Binding-site contacts:
Ligand atom O3 contacts residue TYR145 of chain 1.W at 2.6 Å.
Ligand atom C11 contacts residue TYR145 of chain 1.W at 4.3 Å (hydrophobic).
Ligand atom C9 contacts residue TYR145 of chain 1.W at 3.7 Å (hydrophobic).
Ligand atom C16 contacts residue LYS149 of chain 1.W at 4.2 Å.
Ligand atom C14 contacts residue LYS149 of chain 1.W at 3.7 Å.
Ligand atom C12 contacts residue 2AN1 of chain 1.RE at 3.5 Å.
Ligand atom C1 contacts residue 2AN1 of chain 1.RE at 4.4 Å.
Ligand atom C10 contacts residue TYR145 of chain 1.W at 3.8 Å (hydrophobic).
Ligand atom O3 contacts residue GLU14 of chain 1.W at 4.4 Å.
Ligand atom O1 contacts residue TYR145 of chain 1.W at 3.5 Å.
Ligand atom C10 contacts residue 2AN1 of chain 1.RE at 4.2 Å.
Ligand atom C7 contacts residue 2AN1 of chain 1.RE at 4.4 Å.
Ligand atom C5 contacts residue TYR145 of chain 1.W at 4.4 Å (hydrophobic).
Ligand atom C8 contacts residue TYR145 of chain 1.W at 4.3 Å (hydrophobic).
Ligand atom C13 contacts residue LYS149 of chain 1.W at 4.4 Å.
Ligand atom C13 contacts residue 2AN1 of chain 1.RE at 3.7 Å.
Ligand atom C2 contacts residue 2AN1 of chain 1.RE at 4.0 Å.
Ligand atom C1 contacts residue TYR145 of chain 1.W at 4.0 Å (hydrophobic).
Ligand atom S contacts residue TYR145 of chain 1.W at 3.5 Å.
Ligand atom C15 contacts residue LYS149 of chain 1.W at 3.6 Å.
Ligand atom C4 contacts residue 2AN1 of chain 1.RE at 2.5 Å.
Ligand atom N contacts residue TYR145 of chain 1.W at 4.0 Å.
Ligand atom C6 contacts residue 2AN1 of chain 1.RE at 3.2 Å.
Ligand atom C3 contacts residue 2AN1 of chain 1.RE at 3.3 Å.
Ligand atom C5 contacts residue 2AN1 of chain 1.RE at 3.0 Å.

A protein and the small-molecule ligand that binds it are described below.
Small molecule (SMILES): O=S(=O)(O)c1cccc2cccc(Nc3ccccc3)c12

Sequence of chain 1.W:
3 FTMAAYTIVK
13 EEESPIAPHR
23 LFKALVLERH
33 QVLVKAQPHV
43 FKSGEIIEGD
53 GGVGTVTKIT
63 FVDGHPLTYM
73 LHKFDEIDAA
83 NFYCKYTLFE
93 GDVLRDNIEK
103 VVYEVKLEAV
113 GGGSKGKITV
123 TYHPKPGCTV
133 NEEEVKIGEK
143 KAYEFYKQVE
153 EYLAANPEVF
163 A